Sequence of chain 1.F:
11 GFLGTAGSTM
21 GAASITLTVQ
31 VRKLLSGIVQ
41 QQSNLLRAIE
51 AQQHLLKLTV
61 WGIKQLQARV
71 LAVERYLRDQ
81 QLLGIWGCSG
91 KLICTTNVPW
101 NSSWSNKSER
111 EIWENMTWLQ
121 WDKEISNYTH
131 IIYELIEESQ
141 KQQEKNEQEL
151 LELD

Binding-site contacts:
Ligand atom C7 contacts residue GLU114 of chain 1.F at 3.3 Å.
Ligand atom O5 contacts residue ASN115 of chain 1.F at 2.4 Å (h-bond).
Ligand atom C6 contacts residue GLU111 of chain 1.F at 3.6 Å.
Ligand atom O7 contacts residue GLU114 of chain 1.F at 3.7 Å.
Ligand atom C5 contacts residue ASN115 of chain 1.F at 3.6 Å.
Ligand atom C2 contacts residue ASN115 of chain 1.F at 2.6 Å.
Ligand atom C2 contacts residue GLU114 of chain 1.F at 3.9 Å.
Ligand atom C3 contacts residue ASN115 of chain 1.F at 3.9 Å.
Ligand atom C2 contacts residue GLU111 of chain 1.F at 4.1 Å.
Ligand atom C4 contacts residue ASN115 of chain 1.F at 4.3 Å.
Ligand atom C8 contacts residue GLU114 of chain 1.F at 3.5 Å.
Ligand atom C1 contacts residue GLU111 of chain 1.F at 3.4 Å.
Ligand atom N2 contacts residue ASN115 of chain 1.F at 3.0 Å (h-bond).
Ligand atom O5 contacts residue GLU111 of chain 1.F at 2.7 Å (salt-bridge).
Ligand atom C1 contacts residue ASN115 of chain 1.F at 1.5 Å.
Ligand atom N2 contacts residue GLU114 of chain 1.F at 3.4 Å.
Ligand atom C5 contacts residue GLU111 of chain 1.F at 3.7 Å.
Ligand atom C7 contacts residue ASN115 of chain 1.F at 4.3 Å.

The protein below binds the small molecule below.
Small molecule (SMILES): CC(=O)N[C@@H]1[C@@H](O)[C@H](O)[C@@H](CO)O[C@H]1O